Sequence of chain 1.A:
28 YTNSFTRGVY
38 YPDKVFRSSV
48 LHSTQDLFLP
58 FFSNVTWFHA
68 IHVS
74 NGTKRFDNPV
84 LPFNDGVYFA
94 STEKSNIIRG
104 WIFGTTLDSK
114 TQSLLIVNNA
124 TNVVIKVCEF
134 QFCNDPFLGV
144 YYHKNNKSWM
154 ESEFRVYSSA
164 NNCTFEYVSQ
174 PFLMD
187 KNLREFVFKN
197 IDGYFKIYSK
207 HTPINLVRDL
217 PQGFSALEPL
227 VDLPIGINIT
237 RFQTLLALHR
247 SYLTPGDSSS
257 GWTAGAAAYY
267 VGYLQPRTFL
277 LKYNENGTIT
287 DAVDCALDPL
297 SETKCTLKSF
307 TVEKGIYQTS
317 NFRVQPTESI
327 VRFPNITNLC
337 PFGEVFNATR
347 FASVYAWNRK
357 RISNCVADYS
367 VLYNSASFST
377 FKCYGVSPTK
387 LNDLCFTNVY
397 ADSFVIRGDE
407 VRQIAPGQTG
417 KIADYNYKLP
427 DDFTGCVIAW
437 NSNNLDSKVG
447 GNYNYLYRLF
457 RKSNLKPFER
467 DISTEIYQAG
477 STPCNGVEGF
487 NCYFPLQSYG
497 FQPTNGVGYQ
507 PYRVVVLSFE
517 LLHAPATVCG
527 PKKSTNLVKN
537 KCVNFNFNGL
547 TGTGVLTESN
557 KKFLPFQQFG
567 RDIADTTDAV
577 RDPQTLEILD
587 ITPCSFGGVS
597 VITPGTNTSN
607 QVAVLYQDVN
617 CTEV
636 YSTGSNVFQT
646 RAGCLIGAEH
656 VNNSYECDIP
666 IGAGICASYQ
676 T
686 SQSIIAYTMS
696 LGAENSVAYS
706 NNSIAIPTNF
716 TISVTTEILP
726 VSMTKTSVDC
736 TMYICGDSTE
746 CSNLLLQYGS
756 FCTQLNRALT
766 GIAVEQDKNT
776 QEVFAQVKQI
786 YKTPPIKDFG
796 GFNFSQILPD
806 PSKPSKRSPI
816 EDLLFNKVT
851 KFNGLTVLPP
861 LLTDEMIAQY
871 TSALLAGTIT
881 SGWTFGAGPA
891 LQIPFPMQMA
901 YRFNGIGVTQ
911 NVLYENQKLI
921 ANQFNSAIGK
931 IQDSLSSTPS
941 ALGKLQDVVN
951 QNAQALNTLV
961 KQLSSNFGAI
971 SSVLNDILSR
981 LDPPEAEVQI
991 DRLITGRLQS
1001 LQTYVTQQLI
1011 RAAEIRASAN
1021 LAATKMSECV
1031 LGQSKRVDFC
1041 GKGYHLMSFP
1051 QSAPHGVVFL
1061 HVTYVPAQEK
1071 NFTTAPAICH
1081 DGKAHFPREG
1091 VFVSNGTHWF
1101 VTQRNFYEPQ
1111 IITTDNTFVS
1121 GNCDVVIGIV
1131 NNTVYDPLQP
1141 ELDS

Binding-site contacts:
Ligand atom C1 contacts residue ASN282 of chain 1.C at 1.4 Å.
Ligand atom N2 contacts residue ASN282 of chain 1.C at 2.9 Å (h-bond).
Ligand atom O5 contacts residue ASN282 of chain 1.C at 2.4 Å (h-bond).
Ligand atom O5 contacts residue GLU281 of chain 1.C at 4.3 Å.
Ligand atom C4 contacts residue ASN282 of chain 1.C at 4.2 Å.
Ligand atom O6 contacts residue ASN282 of chain 1.C at 4.4 Å.
Ligand atom C6 contacts residue GLU281 of chain 1.C at 3.3 Å.
Ligand atom O7 contacts residue LYS558 of chain 1.A at 4.4 Å.
Ligand atom C5 contacts residue GLU281 of chain 1.C at 4.4 Å.
Ligand atom C3 contacts residue ASN282 of chain 1.C at 3.8 Å.
Ligand atom C2 contacts residue ASN282 of chain 1.C at 2.5 Å.
Ligand atom O7 contacts residue ASN282 of chain 1.C at 3.6 Å (h-bond).
Ligand atom C7 contacts residue ASN282 of chain 1.C at 3.4 Å.
Ligand atom C5 contacts residue ASN282 of chain 1.C at 3.7 Å.
Ligand atom C8 contacts residue ASN282 of chain 1.C at 4.5 Å.
Ligand atom O6 contacts residue GLU281 of chain 1.C at 2.5 Å (salt-bridge).

Sequence of chain 1.C:
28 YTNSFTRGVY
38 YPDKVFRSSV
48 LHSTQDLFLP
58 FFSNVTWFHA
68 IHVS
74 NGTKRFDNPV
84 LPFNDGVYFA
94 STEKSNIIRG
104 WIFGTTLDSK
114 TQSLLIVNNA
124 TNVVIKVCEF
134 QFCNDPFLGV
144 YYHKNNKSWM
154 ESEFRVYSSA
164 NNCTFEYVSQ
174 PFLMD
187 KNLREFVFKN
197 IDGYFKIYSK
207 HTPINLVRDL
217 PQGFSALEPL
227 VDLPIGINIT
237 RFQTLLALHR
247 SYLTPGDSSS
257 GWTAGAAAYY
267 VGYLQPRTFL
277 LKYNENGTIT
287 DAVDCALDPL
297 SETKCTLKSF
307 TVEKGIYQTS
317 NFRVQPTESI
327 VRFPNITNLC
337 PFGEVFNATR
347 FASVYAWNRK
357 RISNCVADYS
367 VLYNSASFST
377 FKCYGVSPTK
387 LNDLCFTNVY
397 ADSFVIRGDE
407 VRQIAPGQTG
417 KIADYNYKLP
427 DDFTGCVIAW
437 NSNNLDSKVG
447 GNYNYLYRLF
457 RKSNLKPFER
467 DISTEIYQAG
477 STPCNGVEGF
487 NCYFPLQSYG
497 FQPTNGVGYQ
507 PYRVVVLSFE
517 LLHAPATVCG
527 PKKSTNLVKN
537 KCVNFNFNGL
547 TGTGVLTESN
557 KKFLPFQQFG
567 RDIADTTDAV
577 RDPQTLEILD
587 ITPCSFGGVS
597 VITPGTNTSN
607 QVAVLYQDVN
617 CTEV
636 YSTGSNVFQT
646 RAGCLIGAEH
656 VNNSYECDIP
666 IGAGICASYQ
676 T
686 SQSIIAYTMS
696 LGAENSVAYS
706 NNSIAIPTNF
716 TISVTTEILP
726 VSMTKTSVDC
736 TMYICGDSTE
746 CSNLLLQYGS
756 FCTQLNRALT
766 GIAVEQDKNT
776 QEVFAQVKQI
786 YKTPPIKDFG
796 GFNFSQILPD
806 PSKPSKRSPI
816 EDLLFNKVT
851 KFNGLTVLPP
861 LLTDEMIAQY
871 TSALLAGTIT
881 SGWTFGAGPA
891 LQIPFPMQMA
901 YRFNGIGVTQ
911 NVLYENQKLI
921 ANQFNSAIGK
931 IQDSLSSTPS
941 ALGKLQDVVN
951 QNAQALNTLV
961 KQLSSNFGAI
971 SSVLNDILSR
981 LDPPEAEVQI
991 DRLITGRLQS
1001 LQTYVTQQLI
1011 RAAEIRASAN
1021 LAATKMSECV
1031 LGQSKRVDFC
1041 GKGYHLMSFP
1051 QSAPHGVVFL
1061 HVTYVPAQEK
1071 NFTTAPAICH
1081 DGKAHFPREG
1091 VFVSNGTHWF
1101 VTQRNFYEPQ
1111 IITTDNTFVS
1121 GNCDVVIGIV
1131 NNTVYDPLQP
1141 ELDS

The protein below binds the small molecule below.
Small molecule (SMILES): CC(=O)N[C@@H]1[C@@H](O)[C@H](O)[C@@H](CO)O[C@H]1O